A protein and the small-molecule ligand that binds it are described below.
Small molecule (SMILES): CC(=O)N[C@@H]1[C@@H](O)[C@H](O)[C@@H](CO)O[C@H]1O

Binding-site contacts:
Ligand atom C7 contacts residue ASN333 of chain 1.F at 3.1 Å.
Ligand atom C8 contacts residue ASN333 of chain 1.F at 4.5 Å.
Ligand atom N2 contacts residue ASN333 of chain 1.F at 2.8 Å (h-bond).
Ligand atom C3 contacts residue ASN333 of chain 1.F at 3.8 Å.
Ligand atom C5 contacts residue ASN333 of chain 1.F at 3.7 Å.
Ligand atom C1 contacts residue ASN333 of chain 1.F at 1.4 Å.
Ligand atom C4 contacts residue ASN333 of chain 1.F at 4.2 Å.
Ligand atom C2 contacts residue ASN333 of chain 1.F at 2.5 Å.
Ligand atom O5 contacts residue ASN333 of chain 1.F at 2.4 Å (h-bond).
Ligand atom O7 contacts residue ASN333 of chain 1.F at 2.6 Å (h-bond).

Sequence of chain 1.F:
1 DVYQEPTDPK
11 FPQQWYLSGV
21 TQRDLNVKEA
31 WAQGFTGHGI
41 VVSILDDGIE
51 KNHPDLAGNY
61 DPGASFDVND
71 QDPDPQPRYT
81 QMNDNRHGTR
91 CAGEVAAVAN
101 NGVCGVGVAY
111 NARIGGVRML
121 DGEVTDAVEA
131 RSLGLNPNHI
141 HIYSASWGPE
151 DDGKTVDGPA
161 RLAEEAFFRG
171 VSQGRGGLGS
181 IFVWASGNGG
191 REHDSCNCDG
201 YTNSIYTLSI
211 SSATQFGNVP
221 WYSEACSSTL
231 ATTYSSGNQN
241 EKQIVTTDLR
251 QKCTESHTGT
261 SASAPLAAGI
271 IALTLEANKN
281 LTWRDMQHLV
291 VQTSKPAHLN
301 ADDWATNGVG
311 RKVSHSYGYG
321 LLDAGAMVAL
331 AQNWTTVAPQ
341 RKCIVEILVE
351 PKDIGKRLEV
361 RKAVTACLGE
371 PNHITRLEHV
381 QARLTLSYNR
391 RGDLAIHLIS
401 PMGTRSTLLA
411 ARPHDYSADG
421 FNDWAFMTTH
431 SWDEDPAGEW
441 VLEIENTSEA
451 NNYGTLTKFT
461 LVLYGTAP